Sequence of chain 1.A:
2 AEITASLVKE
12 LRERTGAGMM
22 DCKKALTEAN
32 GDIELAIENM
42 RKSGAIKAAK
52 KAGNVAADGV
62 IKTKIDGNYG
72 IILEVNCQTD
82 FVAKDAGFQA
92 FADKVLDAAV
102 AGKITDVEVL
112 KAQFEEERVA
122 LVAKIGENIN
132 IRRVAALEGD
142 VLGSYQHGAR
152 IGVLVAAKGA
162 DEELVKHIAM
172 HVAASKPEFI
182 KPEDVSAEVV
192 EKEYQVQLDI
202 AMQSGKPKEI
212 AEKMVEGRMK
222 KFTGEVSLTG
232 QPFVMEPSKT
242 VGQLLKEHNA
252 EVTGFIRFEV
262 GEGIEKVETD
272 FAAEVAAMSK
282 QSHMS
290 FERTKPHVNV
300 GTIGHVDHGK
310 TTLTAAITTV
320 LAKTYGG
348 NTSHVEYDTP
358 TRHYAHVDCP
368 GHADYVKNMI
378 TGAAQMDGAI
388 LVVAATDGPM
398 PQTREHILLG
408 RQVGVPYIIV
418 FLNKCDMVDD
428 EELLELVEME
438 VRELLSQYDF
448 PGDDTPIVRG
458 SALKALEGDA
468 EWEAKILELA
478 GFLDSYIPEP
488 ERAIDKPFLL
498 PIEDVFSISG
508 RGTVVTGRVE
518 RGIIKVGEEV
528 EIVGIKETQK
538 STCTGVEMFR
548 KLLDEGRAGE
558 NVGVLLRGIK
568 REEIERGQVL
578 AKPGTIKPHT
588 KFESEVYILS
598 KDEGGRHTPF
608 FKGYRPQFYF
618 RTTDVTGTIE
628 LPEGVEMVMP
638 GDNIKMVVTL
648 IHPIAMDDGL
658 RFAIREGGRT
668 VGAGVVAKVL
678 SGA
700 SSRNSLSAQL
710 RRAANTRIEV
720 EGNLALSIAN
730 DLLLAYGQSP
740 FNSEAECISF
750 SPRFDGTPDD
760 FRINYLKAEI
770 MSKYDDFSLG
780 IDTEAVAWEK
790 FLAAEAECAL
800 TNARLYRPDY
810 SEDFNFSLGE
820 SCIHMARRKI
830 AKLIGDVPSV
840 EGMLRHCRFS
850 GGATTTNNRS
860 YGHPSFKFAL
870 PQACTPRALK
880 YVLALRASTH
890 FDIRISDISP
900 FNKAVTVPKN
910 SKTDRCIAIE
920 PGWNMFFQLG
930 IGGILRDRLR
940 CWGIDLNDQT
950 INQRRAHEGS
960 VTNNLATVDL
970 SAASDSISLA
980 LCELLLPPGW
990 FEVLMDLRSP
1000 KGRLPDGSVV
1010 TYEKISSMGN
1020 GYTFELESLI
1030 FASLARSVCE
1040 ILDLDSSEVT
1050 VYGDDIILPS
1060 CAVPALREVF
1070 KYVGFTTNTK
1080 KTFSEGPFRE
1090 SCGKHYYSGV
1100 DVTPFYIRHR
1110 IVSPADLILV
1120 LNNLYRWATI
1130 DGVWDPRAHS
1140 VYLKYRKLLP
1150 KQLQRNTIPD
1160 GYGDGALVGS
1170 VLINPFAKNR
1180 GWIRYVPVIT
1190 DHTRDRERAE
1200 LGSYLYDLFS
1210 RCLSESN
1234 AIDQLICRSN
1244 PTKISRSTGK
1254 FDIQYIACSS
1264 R

Binding-site contacts:
Ligand atom O2 contacts residue G1 of chain 1.C at 2.7 Å (h-bond).
Ligand atom C2 contacts residue MET1017 of chain 1.A at 3.4 Å (hydrophobic).
Ligand atom O2A contacts residue CA1 of chain 1.F at 3.4 Å.
Ligand atom O3G contacts residue CA1 of chain 1.E at 2.5 Å.
Ligand atom N3 contacts residue G1 of chain 1.C at 2.9 Å (h-bond).
Ligand atom C4 contacts residue C7 of chain 1.B at 3.5 Å.
Ligand atom PB contacts residue CA1 of chain 1.E at 3.3 Å.
Ligand atom C5' contacts residue ASP1053 of chain 1.A at 3.3 Å.
Ligand atom O2 contacts residue G2 of chain 1.C at 3.3 Å.
Ligand atom C2 contacts residue G2 of chain 1.C at 3.5 Å.
Ligand atom C3' contacts residue SER973 of chain 1.A at 3.4 Å.
Ligand atom O4' contacts residue C7 of chain 1.B at 3.2 Å (h-bond).
Ligand atom O2B contacts residue ALA972 of chain 1.A at 3.0 Å (h-bond).
Ligand atom O2A contacts residue CA1 of chain 1.E at 2.6 Å.
Ligand atom N4 contacts residue G1 of chain 1.C at 3.1 Å (h-bond).
Ligand atom O3B contacts residue SER970 of chain 1.A at 2.5 Å (h-bond).
Ligand atom O3A contacts residue CA1 of chain 1.E at 3.2 Å.
Ligand atom O2B contacts residue SER970 of chain 1.A at 2.9 Å (h-bond).
Ligand atom N3 contacts residue G2 of chain 1.C at 3.4 Å (h-bond).
Ligand atom O2' contacts residue SER973 of chain 1.A at 3.0 Å (h-bond).
Ligand atom C4' contacts residue GLU1026 of chain 1.A at 3.4 Å.
Ligand atom O2G contacts residue SER970 of chain 1.A at 2.7 Å (h-bond).
Ligand atom O2B contacts residue CA1 of chain 1.E at 2.6 Å.
Ligand atom C3' contacts residue GLU1026 of chain 1.A at 3.1 Å.
Ligand atom O2B contacts residue ALA971 of chain 1.A at 3.5 Å.
Ligand atom O1G contacts residue LYS908 of chain 1.A at 3.0 Å (salt-bridge).
Ligand atom C6 contacts residue C7 of chain 1.B at 3.3 Å.
Ligand atom O2A contacts residue ASP1053 of chain 1.A at 2.9 Å (salt-bridge).
Ligand atom N4 contacts residue C7 of chain 1.B at 3.2 Å (h-bond).
Ligand atom C5 contacts residue C7 of chain 1.B at 3.2 Å.
Ligand atom O3B contacts residue LYS908 of chain 1.A at 3.4 Å (salt-bridge).
Ligand atom PG contacts residue SER970 of chain 1.A at 2.9 Å.
Ligand atom N4 contacts residue ARG914 of chain 1.A at 3.4 Å (salt-bridge).
Ligand atom C2' contacts residue SER973 of chain 1.A at 3.4 Å.
Ligand atom O2' contacts residue GLU1026 of chain 1.A at 2.8 Å (salt-bridge).
Ligand atom PB contacts residue SER970 of chain 1.A at 3.2 Å.
Ligand atom C5' contacts residue C7 of chain 1.B at 3.4 Å.
Ligand atom O3G contacts residue SER970 of chain 1.A at 3.3 Å (h-bond).
Ligand atom C4' contacts residue C7 of chain 1.B at 3.5 Å.
Ligand atom O1B contacts residue ARG914 of chain 1.A at 3.2 Å (salt-bridge).

The small molecule below binds the protein below.
Small molecule (SMILES): Nc1ccn([C@@H]2O[C@H](CO[P](=O)(O)O[P](=O)(O)OP(=O)(O)O)C[C@H]2O)c(=O)n1